Sequence of chain 31.A:
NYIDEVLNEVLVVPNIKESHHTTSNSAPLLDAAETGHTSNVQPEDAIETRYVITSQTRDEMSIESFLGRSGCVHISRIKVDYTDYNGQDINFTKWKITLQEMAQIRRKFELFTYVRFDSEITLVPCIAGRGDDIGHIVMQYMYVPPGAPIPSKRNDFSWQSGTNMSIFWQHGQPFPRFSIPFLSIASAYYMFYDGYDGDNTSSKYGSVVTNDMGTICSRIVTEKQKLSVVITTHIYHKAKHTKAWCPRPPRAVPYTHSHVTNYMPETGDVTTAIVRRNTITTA

Binding-site contacts:
Ligand atom C6 contacts residue LEU103 of chain 31.A at 3.2 Å (hydrophobic).
Ligand atom C4 contacts residue THR102 of chain 31.A at 3.9 Å.
Ligand atom C3 contacts residue MET217 of chain 31.A at 3.2 Å (hydrophobic).
Ligand atom O3 contacts residue ASN215 of chain 31.A at 2.1 Å.
Ligand atom O6 contacts residue ILE101 of chain 31.A at 2.1 Å (h-bond).
Ligand atom O2 contacts residue MET195 of chain 31.A at 3.6 Å.
Ligand atom O1 contacts residue GLN104 of chain 31.A at 3.9 Å.
Ligand atom O4 contacts residue HIS263 of chain 31.A at 2.6 Å.
Ligand atom C1 contacts residue MET195 of chain 31.A at 3.2 Å (hydrophobic).
Ligand atom O6 contacts residue LEU103 of chain 31.A at 3.3 Å.
Ligand atom O1 contacts residue MET195 of chain 31.A at 3.8 Å.
Ligand atom O5 contacts residue LEU103 of chain 31.A at 3.0 Å (h-bond).
Ligand atom O4 contacts residue ILE101 of chain 31.A at 4.0 Å.
Ligand atom O6 contacts residue THR102 of chain 31.A at 2.4 Å.
Ligand atom C2 contacts residue MET217 of chain 31.A at 3.5 Å (hydrophobic).
Ligand atom C6 contacts residue LEU103 of chain 31.A at 2.7 Å (hydrophobic).
Ligand atom O4 contacts residue ASN215 of chain 31.A at 3.4 Å (h-bond).
Ligand atom C5 contacts residue THR102 of chain 31.A at 2.8 Å.
Ligand atom C2 contacts residue TYR193 of chain 31.A at 3.8 Å (hydrophobic).
Ligand atom O3 contacts residue MET217 of chain 31.A at 2.5 Å (h-bond).
Ligand atom C5 contacts residue HIS263 of chain 31.A at 3.9 Å.
Ligand atom O4 contacts residue THR102 of chain 31.A at 3.8 Å.
Ligand atom O2 contacts residue MET217 of chain 31.A at 3.3 Å (h-bond).
Ligand atom O6 contacts residue LEU103 of chain 31.A at 4.0 Å.
Ligand atom O3 contacts residue ILE101 of chain 31.A at 3.5 Å.
Ligand atom O5 contacts residue THR102 of chain 31.A at 3.6 Å.
Ligand atom O2 contacts residue TYR193 of chain 31.A at 3.9 Å.
Ligand atom C6 contacts residue HIS241 of chain 31.A at 3.7 Å.
Ligand atom O1 contacts residue TYR194 of chain 31.A at 3.8 Å.
Ligand atom O6 contacts residue HIS241 of chain 31.A at 4.0 Å.
Ligand atom C4 contacts residue HIS263 of chain 31.A at 3.7 Å.
Ligand atom C5 contacts residue LEU103 of chain 31.A at 3.5 Å (hydrophobic).
Ligand atom C3 contacts residue ASN215 of chain 31.A at 3.5 Å.
Ligand atom O2 contacts residue ASN215 of chain 31.A at 3.5 Å.
Ligand atom C6 contacts residue THR102 of chain 31.A at 1.9 Å.
Ligand atom O5 contacts residue LEU103 of chain 31.A at 3.3 Å.
Ligand atom O3 contacts residue TYR194 of chain 31.A at 3.9 Å.
Ligand atom C5 contacts residue LEU103 of chain 31.A at 3.0 Å (hydrophobic).
Ligand atom C4 contacts residue ASN215 of chain 31.A at 4.0 Å.
Ligand atom C6 contacts residue ILE101 of chain 31.A at 3.2 Å (hydrophobic).

A small-molecule ligand and the protein it binds are described below.
Small molecule (SMILES): OC[C@H]1O[C@@](CO)(O[C@H]2O[C@H](CO)[C@@H](O)[C@H](O)[C@H]2O)[C@@H](O)[C@@H]1O